Sequence of chain 1.B:
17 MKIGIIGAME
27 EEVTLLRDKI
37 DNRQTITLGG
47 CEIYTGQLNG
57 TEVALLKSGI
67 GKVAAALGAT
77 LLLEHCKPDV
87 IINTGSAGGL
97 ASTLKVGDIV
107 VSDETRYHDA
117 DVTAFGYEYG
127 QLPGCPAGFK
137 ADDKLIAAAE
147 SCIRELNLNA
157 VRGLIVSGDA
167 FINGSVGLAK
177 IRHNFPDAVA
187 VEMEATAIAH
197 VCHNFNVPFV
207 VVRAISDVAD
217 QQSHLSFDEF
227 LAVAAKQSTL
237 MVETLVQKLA

Sequence of chain 1.A:
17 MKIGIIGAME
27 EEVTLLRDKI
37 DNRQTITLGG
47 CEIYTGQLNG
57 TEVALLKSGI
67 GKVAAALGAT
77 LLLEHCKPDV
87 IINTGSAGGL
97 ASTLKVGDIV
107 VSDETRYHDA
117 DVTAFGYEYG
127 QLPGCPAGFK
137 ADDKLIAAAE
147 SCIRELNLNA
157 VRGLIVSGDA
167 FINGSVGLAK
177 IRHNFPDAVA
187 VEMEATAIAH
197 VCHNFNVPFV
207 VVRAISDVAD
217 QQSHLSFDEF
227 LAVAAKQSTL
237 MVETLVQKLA

This small molecule binds to this protein.
Small molecule (SMILES): Nc1ncnc2c(CN3C[C@H](CSCC[C@H](N)C(=O)O)[C@@H](O)C3)c[nH]c12

Binding-site contacts:
Ligand atom CB contacts residue PHE121 of chain 1.B at 3.8 Å (hydrophobic).
Ligand atom C2 contacts residue ALA166 of chain 1.A at 3.5 Å (hydrophobic).
Ligand atom N6 contacts residue ILE168 of chain 1.A at 3.1 Å (h-bond).
Ligand atom N7 contacts residue ASP213 of chain 1.A at 2.8 Å (salt-bridge).
Ligand atom C10 contacts residue GLU188 of chain 1.A at 3.8 Å.
Ligand atom C6 contacts residue PHE167 of chain 1.A at 3.4 Å (hydrophobic).
Ligand atom OXT contacts residue PRO129 of chain 1.B at 3.6 Å.
Ligand atom O contacts residue TYR123 of chain 1.B at 3.4 Å (h-bond).
Ligand atom C1' contacts residue SER92 of chain 1.A at 3.5 Å.
Ligand atom C8 contacts residue ASP213 of chain 1.A at 3.6 Å.
Ligand atom N7 contacts residue GLY94 of chain 1.A at 3.4 Å (h-bond).
Ligand atom C2 contacts residue MET189 of chain 1.A at 3.7 Å (hydrophobic).
Ligand atom C contacts residue TYR123 of chain 1.B at 3.2 Å (hydrophobic).
Ligand atom N3 contacts residue GLU188 of chain 1.A at 3.3 Å.
Ligand atom N1 contacts residue ILE168 of chain 1.A at 3.0 Å (h-bond).
Ligand atom C5 contacts residue PHE167 of chain 1.A at 3.3 Å (hydrophobic).
Ligand atom C2 contacts residue ILE168 of chain 1.A at 3.8 Å (hydrophobic).
Ligand atom C2' contacts residue MET189 of chain 1.A at 3.5 Å (hydrophobic).
Ligand atom C10 contacts residue SER92 of chain 1.A at 3.4 Å.
Ligand atom C5 contacts residue GLY94 of chain 1.A at 3.7 Å.
Ligand atom O3' contacts residue ILE66 of chain 1.A at 3.6 Å.
Ligand atom C2 contacts residue PHE167 of chain 1.A at 3.8 Å (hydrophobic).
Ligand atom C8 contacts residue GLY94 of chain 1.A at 3.6 Å.
Ligand atom C3' contacts residue GLU190 of chain 1.A at 3.7 Å.
Ligand atom C3' contacts residue MET189 of chain 1.A at 3.6 Å (hydrophobic).
Ligand atom C8 contacts residue SER212 of chain 1.A at 3.5 Å.
Ligand atom C8 contacts residue ALA93 of chain 1.A at 3.4 Å (hydrophobic).
Ligand atom OXT contacts residue TYR123 of chain 1.B at 2.5 Å (h-bond).
Ligand atom N7 contacts residue SER212 of chain 1.A at 3.8 Å.
Ligand atom C2 contacts residue GLU188 of chain 1.A at 3.8 Å.
Ligand atom C1' contacts residue PHE223 of chain 1.A at 3.5 Å (hydrophobic).
Ligand atom N6 contacts residue PHE167 of chain 1.A at 3.5 Å.
Ligand atom O3' contacts residue GLU190 of chain 1.A at 2.8 Å (salt-bridge).
Ligand atom N1 contacts residue PHE167 of chain 1.A at 3.6 Å.
Ligand atom N7 contacts residue PHE167 of chain 1.A at 3.5 Å.
Ligand atom N3 contacts residue MET189 of chain 1.A at 3.6 Å.
Ligand atom N7 contacts residue ALA93 of chain 1.A at 3.5 Å.
Ligand atom C5' contacts residue PHE167 of chain 1.A at 3.7 Å (hydrophobic).
Ligand atom C9 contacts residue ALA93 of chain 1.A at 3.8 Å (hydrophobic).
Ligand atom N6 contacts residue ASP213 of chain 1.A at 2.9 Å (salt-bridge).